The small molecule below binds the protein below.
Small molecule (SMILES): CC(=O)N[C@H]1[C@@H](O[C@H]2[C@H](O)[C@@H](NC(C)=O)CO[C@@H]2CO)O[C@H](CO)[C@@H](O[C@@H]2O[C@H](CO)[C@@H](O)[C@H](O[C@@H]3O[C@H](CO)[C@@H](O)[C@H](O)[C@@H]3O)[C@@H]2O)[C@@H]1O

Binding-site contacts:
Ligand atom C8 contacts residue ASN15 of chain 2.C at 3.9 Å.
Ligand atom O3 contacts residue PHE48 of chain 1.B at 3.6 Å.
Ligand atom C8 contacts residue ASP12 of chain 2.C at 3.7 Å.
Ligand atom C3 contacts residue ASN15 of chain 2.C at 3.7 Å.
Ligand atom O5 contacts residue LYS20 of chain 2.D at 3.6 Å.
Ligand atom C4 contacts residue ASN52 of chain 1.B at 3.5 Å.
Ligand atom C5 contacts residue LYS20 of chain 2.D at 3.9 Å.
Ligand atom C8 contacts residue LYS20 of chain 2.D at 3.3 Å.
Ligand atom O5 contacts residue ASN52 of chain 1.B at 3.1 Å (h-bond).
Ligand atom O2 contacts residue SER53 of chain 1.B at 3.5 Å (h-bond).
Ligand atom C2 contacts residue ASN52 of chain 1.B at 3.6 Å.
Ligand atom C5 contacts residue ASN15 of chain 2.C at 3.7 Å.
Ligand atom O7 contacts residue VAL50 of chain 1.B at 3.3 Å.
Ligand atom C8 contacts residue LEU13 of chain 2.C at 3.3 Å (hydrophobic).
Ligand atom C6 contacts residue LEU12 of chain 2.D at 3.3 Å (hydrophobic).
Ligand atom C3 contacts residue PHE48 of chain 1.B at 3.5 Å (hydrophobic).
Ligand atom C1 contacts residue ASN15 of chain 2.C at 1.5 Å.
Ligand atom O7 contacts residue PHE48 of chain 1.B at 3.7 Å.
Ligand atom O5 contacts residue ASN15 of chain 2.C at 2.4 Å (h-bond).
Ligand atom O5 contacts residue GLY49 of chain 1.B at 3.6 Å (h-bond).
Ligand atom O6 contacts residue ASN52 of chain 1.B at 3.1 Å (h-bond).
Ligand atom C2 contacts residue VAL50 of chain 1.B at 3.1 Å (hydrophobic).
Ligand atom O6 contacts residue VAL50 of chain 1.B at 3.9 Å.
Ligand atom C7 contacts residue ASN15 of chain 2.C at 2.9 Å.
Ligand atom O6 contacts residue GLY49 of chain 1.B at 3.5 Å.
Ligand atom O7 contacts residue ASN15 of chain 2.C at 3.1 Å (h-bond).
Ligand atom C2 contacts residue ASN15 of chain 2.C at 2.4 Å.
Ligand atom O3 contacts residue VAL50 of chain 1.B at 3.7 Å.
Ligand atom C5 contacts residue GLY49 of chain 1.B at 3.5 Å.
Ligand atom C6 contacts residue ASN52 of chain 1.B at 3.9 Å.
Ligand atom C1 contacts residue VAL50 of chain 1.B at 3.6 Å (hydrophobic).
Ligand atom O4 contacts residue ASN52 of chain 1.B at 3.9 Å.
Ligand atom C5 contacts residue ASN52 of chain 1.B at 3.7 Å.
Ligand atom C3 contacts residue VAL50 of chain 1.B at 3.8 Å (hydrophobic).
Ligand atom N2 contacts residue ASN15 of chain 2.C at 2.6 Å (h-bond).
Ligand atom C3 contacts residue GLY49 of chain 1.B at 3.8 Å.
Ligand atom O5 contacts residue VAL50 of chain 1.B at 3.7 Å.
Ligand atom C1 contacts residue ASN52 of chain 1.B at 3.7 Å.
Ligand atom O2 contacts residue ASN52 of chain 1.B at 2.6 Å (h-bond).
Ligand atom N2 contacts residue PHE48 of chain 1.B at 3.6 Å (h-bond).

Sequence of chain 2.D:
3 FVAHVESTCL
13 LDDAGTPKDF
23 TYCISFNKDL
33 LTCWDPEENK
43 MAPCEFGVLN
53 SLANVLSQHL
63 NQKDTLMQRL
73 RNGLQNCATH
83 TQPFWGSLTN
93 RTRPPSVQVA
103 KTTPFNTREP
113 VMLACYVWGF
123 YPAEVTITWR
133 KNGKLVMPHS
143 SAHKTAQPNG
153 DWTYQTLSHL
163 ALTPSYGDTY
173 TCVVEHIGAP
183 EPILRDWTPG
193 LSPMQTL

Sequence of chain 2.C:
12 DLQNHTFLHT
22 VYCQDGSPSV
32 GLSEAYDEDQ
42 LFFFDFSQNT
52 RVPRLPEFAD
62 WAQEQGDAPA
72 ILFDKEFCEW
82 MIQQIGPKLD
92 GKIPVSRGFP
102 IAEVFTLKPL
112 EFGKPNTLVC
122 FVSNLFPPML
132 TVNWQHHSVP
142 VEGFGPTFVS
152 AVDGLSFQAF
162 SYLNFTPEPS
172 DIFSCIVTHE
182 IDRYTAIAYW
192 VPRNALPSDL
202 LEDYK

Sequence of chain 1.B:
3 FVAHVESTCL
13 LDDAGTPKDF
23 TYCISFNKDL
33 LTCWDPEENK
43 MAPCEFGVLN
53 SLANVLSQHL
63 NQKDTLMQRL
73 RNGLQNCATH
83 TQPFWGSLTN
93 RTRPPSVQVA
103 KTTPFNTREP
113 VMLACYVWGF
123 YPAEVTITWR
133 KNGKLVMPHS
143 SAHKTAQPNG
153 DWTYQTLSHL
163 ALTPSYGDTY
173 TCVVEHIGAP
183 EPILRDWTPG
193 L